Sequence of chain 1.A:
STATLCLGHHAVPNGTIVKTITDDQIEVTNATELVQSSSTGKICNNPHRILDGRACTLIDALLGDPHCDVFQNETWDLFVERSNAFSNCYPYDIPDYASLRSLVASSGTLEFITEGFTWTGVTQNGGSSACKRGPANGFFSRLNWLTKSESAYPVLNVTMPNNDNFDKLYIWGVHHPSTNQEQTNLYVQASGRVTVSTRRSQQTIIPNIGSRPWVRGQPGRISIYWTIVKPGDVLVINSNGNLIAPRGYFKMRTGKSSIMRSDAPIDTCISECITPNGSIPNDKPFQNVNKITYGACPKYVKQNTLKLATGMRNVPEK

Sequence of chain 1.B:
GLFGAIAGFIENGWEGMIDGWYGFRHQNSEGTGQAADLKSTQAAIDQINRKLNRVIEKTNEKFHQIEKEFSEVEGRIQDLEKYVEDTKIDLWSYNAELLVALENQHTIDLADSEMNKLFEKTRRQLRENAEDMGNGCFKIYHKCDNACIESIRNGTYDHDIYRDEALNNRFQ

Binding-site contacts:
Ligand atom C1 contacts residue THR318 of chain 1.A at 4.2 Å.
Ligand atom O7 contacts residue ASN38 of chain 1.A at 4.0 Å.
Ligand atom O6 contacts residue THR318 of chain 1.A at 3.9 Å.
Ligand atom C7 contacts residue ASN38 of chain 1.A at 3.6 Å.
Ligand atom N2 contacts residue ASN38 of chain 1.A at 3.0 Å (h-bond).
Ligand atom O5 contacts residue ASN38 of chain 1.A at 3.6 Å (h-bond).
Ligand atom C8 contacts residue ASN38 of chain 1.A at 4.5 Å.
Ligand atom C2 contacts residue ASN38 of chain 1.A at 3.9 Å.
Ligand atom C6 contacts residue LEU52 of chain 1.B at 3.9 Å (hydrophobic).
Ligand atom C1 contacts residue ASN38 of chain 1.A at 3.0 Å.
Ligand atom O5 contacts residue THR318 of chain 1.A at 3.8 Å.
Ligand atom O6 contacts residue LEU52 of chain 1.B at 3.1 Å.
Ligand atom O1 contacts residue ASN38 of chain 1.A at 3.5 Å (h-bond).

A small-molecule ligand and the protein it binds are described below.
Small molecule (SMILES): CC(=O)N[C@@H]1[C@@H](O)[C@H](O)[C@@H](CO)O[C@H]1O